Sequence of chain 4.G:
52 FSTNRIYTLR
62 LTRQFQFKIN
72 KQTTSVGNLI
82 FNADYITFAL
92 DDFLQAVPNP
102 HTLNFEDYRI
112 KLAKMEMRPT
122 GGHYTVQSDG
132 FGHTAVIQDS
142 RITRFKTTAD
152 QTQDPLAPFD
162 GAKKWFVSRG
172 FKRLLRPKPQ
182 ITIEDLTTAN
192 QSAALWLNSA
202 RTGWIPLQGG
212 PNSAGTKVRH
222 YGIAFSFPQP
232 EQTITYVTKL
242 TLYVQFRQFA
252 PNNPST

Sequence of chain 6.I:
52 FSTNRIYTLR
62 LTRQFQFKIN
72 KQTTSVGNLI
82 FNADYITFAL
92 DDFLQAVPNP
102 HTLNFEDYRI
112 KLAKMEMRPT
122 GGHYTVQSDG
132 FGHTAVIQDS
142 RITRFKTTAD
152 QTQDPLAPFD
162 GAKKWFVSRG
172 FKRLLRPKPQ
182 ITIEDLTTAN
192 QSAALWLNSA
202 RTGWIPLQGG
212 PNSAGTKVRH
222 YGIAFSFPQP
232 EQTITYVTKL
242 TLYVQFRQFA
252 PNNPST

Sequence of chain 6.E:
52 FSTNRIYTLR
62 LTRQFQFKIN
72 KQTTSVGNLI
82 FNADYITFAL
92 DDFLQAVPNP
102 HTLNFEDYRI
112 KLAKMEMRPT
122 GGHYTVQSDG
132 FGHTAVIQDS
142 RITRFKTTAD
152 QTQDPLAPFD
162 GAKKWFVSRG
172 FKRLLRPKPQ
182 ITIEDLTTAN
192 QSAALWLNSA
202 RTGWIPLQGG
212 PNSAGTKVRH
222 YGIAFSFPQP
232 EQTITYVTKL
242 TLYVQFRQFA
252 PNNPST

The small molecule below binds the protein below.
Small molecule (SMILES): Cc1cn([C@H]2C[C@H](O)[C@@H](CO[P](=O)(O)O[C@H]3C[C@H](n4cnc5c(=O)[nH]c(N)nc54)O[C@@H]3CO[P](=O)(O)O[C@H]3C[C@H](n4ccc(N)nc4=O)O[C@@H]3COP(=O)=O)O2)c(=O)[nH]c1=O

Binding-site contacts:
Ligand atom OP2 contacts residue LYS165 of chain 6.E at 3.1 Å (salt-bridge).
Ligand atom C8 contacts residue TYR244 of chain 6.I at 3.2 Å (hydrophobic).
Ligand atom N3 contacts residue THR59 of chain 6.I at 3.4 Å (h-bond).
Ligand atom O2 contacts residue THR59 of chain 6.I at 3.4 Å (h-bond).
Ligand atom C6 contacts residue LYS115 of chain 6.I at 3.9 Å.
Ligand atom O4 contacts residue ARG56 of chain 4.G at 3.1 Å (salt-bridge).
Ligand atom N9 contacts residue LEU175 of chain 6.I at 3.8 Å.
Ligand atom N7 contacts residue TYR244 of chain 6.I at 3.9 Å.
Ligand atom C5 contacts residue LYS115 of chain 6.I at 3.7 Å.
Ligand atom O6 contacts residue LYS173 of chain 6.I at 2.9 Å (salt-bridge).
Ligand atom P contacts residue LYS165 of chain 6.E at 3.9 Å.
Ligand atom C8 contacts residue LYS115 of chain 6.I at 4.0 Å.
Ligand atom OP1 contacts residue LYS165 of chain 6.E at 2.8 Å (salt-bridge).
Ligand atom O6 contacts residue LYS115 of chain 6.I at 3.4 Å (salt-bridge).
Ligand atom C6 contacts residue LEU175 of chain 6.I at 3.7 Å (hydrophobic).
Ligand atom OP1 contacts residue PHE52 of chain 4.G at 3.0 Å (h-bond).
Ligand atom OP2 contacts residue TYR244 of chain 6.I at 3.1 Å (h-bond).
Ligand atom C6 contacts residue LYS173 of chain 6.I at 3.9 Å.
Ligand atom N7 contacts residue LEU175 of chain 6.I at 4.0 Å.
Ligand atom P contacts residue ARG61 of chain 6.I at 3.7 Å.
Ligand atom O3' contacts residue ARG61 of chain 6.I at 4.0 Å.
Ligand atom OP1 contacts residue LYS164 of chain 6.E at 3.4 Å.
Ligand atom O5' contacts residue TYR244 of chain 6.I at 3.9 Å.
Ligand atom C2' contacts residue TYR244 of chain 6.I at 3.7 Å (hydrophobic).
Ligand atom OP2 contacts residue ARG61 of chain 6.I at 2.8 Å (salt-bridge).
Ligand atom C2 contacts residue GLN246 of chain 6.I at 3.8 Å.
Ligand atom C4 contacts residue LEU175 of chain 6.I at 3.8 Å (hydrophobic).
Ligand atom N7 contacts residue LYS115 of chain 6.I at 2.9 Å (salt-bridge).
Ligand atom OP2 contacts residue LYS115 of chain 6.I at 3.9 Å.
Ligand atom O6 contacts residue LEU175 of chain 6.I at 3.9 Å.
Ligand atom C7 contacts residue PHE52 of chain 4.G at 3.9 Å (hydrophobic).
Ligand atom C8 contacts residue LEU175 of chain 6.I at 3.9 Å (hydrophobic).
Ligand atom O3' contacts residue LYS112 of chain 6.I at 3.2 Å.
Ligand atom C5' contacts residue LEU113 of chain 6.I at 4.0 Å (hydrophobic).
Ligand atom C2 contacts residue THR59 of chain 6.I at 3.5 Å.
Ligand atom N4 contacts residue LYS173 of chain 6.I at 3.7 Å.
Ligand atom C5 contacts residue LYS173 of chain 6.I at 3.8 Å.
Ligand atom O2 contacts residue GLN246 of chain 6.I at 2.6 Å (h-bond).
Ligand atom OP1 contacts residue ALA163 of chain 6.E at 3.9 Å.
Ligand atom C5 contacts residue LEU175 of chain 6.I at 3.9 Å (hydrophobic).